Sequence of chain 1.A:
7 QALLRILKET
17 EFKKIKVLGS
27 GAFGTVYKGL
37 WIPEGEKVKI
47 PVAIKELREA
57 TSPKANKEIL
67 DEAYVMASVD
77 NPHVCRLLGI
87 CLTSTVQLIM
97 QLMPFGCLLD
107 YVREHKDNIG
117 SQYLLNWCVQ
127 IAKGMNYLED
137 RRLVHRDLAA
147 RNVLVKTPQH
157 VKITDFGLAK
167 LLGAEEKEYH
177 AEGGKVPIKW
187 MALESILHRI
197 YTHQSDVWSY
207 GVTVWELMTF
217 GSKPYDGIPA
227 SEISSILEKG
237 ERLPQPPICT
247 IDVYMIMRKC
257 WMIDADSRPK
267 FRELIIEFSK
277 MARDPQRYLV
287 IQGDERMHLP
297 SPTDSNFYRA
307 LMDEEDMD

A small-molecule ligand and the protein it binds are described below.
Small molecule (SMILES): OCCCc1nc(-c2ccc(F)cc2)c(-c2ccnc3[nH]c(-c4ccccc4)cc23)[nH]1

Binding-site contacts:
Ligand atom N12 contacts residue VAL32 of chain 1.A at 3.2 Å.
Ligand atom C02 contacts residue MET96 of chain 1.A at 3.2 Å (hydrophobic).
Ligand atom C29 contacts residue MET99 of chain 1.A at 3.4 Å (hydrophobic).
Ligand atom N17 contacts residue GLN97 of chain 1.A at 3.6 Å (h-bond).
Ligand atom C29 contacts residue PRO100 of chain 1.A at 3.6 Å (hydrophobic).
Ligand atom F07 contacts residue ILE95 of chain 1.A at 3.5 Å.
Ligand atom C25 contacts residue MET99 of chain 1.A at 3.6 Å (hydrophobic).
Ligand atom C04 contacts residue MET96 of chain 1.A at 3.2 Å (hydrophobic).
Ligand atom C26 contacts residue GLY102 of chain 1.A at 3.6 Å.
Ligand atom C09 contacts residue VAL32 of chain 1.A at 3.6 Å (hydrophobic).
Ligand atom N12 contacts residue LYS51 of chain 1.A at 3.6 Å.
Ligand atom C05 contacts residue ASP161 of chain 1.A at 3.2 Å.
Ligand atom C21 contacts residue LEU150 of chain 1.A at 3.4 Å (hydrophobic).
Ligand atom F07 contacts residue LEU83 of chain 1.A at 3.6 Å.
Ligand atom C28 contacts residue LEU24 of chain 1.A at 3.6 Å (hydrophobic).
Ligand atom C11 contacts residue VAL32 of chain 1.A at 3.4 Å (hydrophobic).
Ligand atom F07 contacts residue LEU94 of chain 1.A at 3.0 Å.
Ligand atom C20 contacts residue LEU150 of chain 1.A at 3.6 Å (hydrophobic).
Ligand atom C18 contacts residue MET99 of chain 1.A at 3.4 Å (hydrophobic).
Ligand atom C31 contacts residue PRO100 of chain 1.A at 3.3 Å (hydrophobic).
Ligand atom C15 contacts residue LYS51 of chain 1.A at 3.7 Å.
Ligand atom C14 contacts residue ARG147 of chain 1.A at 3.5 Å.
Ligand atom C22 contacts residue ALA49 of chain 1.A at 3.3 Å (hydrophobic).
Ligand atom F07 contacts residue MET96 of chain 1.A at 3.4 Å.
Ligand atom C08 contacts residue VAL32 of chain 1.A at 3.3 Å (hydrophobic).
Ligand atom C05 contacts residue MET96 of chain 1.A at 3.7 Å (hydrophobic).
Ligand atom N24 contacts residue MET99 of chain 1.A at 2.7 Å (h-bond).
Ligand atom C02 contacts residue LYS51 of chain 1.A at 3.6 Å.
Ligand atom C05 contacts residue THR160 of chain 1.A at 3.5 Å.
Ligand atom C22 contacts residue MET99 of chain 1.A at 3.6 Å (hydrophobic).
Ligand atom N17 contacts residue ALA49 of chain 1.A at 3.6 Å.
Ligand atom N17 contacts residue MET99 of chain 1.A at 2.7 Å (h-bond).
Ligand atom N10 contacts residue VAL32 of chain 1.A at 3.7 Å.
Ligand atom C15 contacts residue ASP161 of chain 1.A at 3.2 Å.
Ligand atom C15 contacts residue ASN148 of chain 1.A at 3.7 Å.
Ligand atom O16 contacts residue ASN148 of chain 1.A at 2.5 Å (h-bond).
Ligand atom C22 contacts residue GLN97 of chain 1.A at 3.1 Å.
Ligand atom N17 contacts residue LEU98 of chain 1.A at 3.7 Å.
Ligand atom C03 contacts residue MET96 of chain 1.A at 3.2 Å (hydrophobic).
Ligand atom O16 contacts residue ASP161 of chain 1.A at 2.5 Å (salt-bridge).